Binding-site contacts:
Ligand atom C2 contacts residue ASN12 of chain 54.C at 3.2 Å.
Ligand atom C5 contacts residue ASN12 of chain 54.C at 4.1 Å.
Ligand atom C7 contacts residue ASN12 of chain 54.C at 3.9 Å.
Ligand atom N2 contacts residue ASN12 of chain 54.C at 3.8 Å.
Ligand atom C1 contacts residue ASN12 of chain 54.C at 2.2 Å.
Ligand atom O5 contacts residue ASN12 of chain 54.C at 2.7 Å (h-bond).
Ligand atom O7 contacts residue ASN12 of chain 54.C at 3.7 Å.

Sequence of chain 54.C:
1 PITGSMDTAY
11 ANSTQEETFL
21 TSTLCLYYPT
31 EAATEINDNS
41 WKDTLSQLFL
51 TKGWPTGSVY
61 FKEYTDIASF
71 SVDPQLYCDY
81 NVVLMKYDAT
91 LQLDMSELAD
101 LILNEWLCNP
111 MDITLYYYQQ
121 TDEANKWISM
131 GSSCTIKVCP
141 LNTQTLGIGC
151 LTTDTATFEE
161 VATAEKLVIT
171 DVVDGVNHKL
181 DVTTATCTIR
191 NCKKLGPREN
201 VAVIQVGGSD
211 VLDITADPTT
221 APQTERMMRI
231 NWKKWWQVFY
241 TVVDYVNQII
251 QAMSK

A small-molecule ligand and the protein it binds are described below.
Small molecule (SMILES): CC(=O)N[C@H]1[C@H](O[C@H]2[C@H](O)[C@@H](NC(C)=O)CO[C@@H]2CO)O[C@H](CO)[C@@H](O)[C@@H]1O